Binding-site contacts:
Ligand atom C16 contacts residue CYS101 of chain 1.A at 3.8 Å (hydrophobic).
Ligand atom C23 contacts residue TRP182 of chain 1.A at 3.9 Å (hydrophobic).
Ligand atom C6 contacts residue THR97 of chain 1.A at 3.7 Å.
Ligand atom C16 contacts residue TRP182 of chain 1.A at 3.6 Å (hydrophobic).
Ligand atom C6 contacts residue ILE178 of chain 1.A at 4.1 Å (hydrophobic).
Ligand atom C2 contacts residue ARG175 of chain 1.A at 3.7 Å.
Ligand atom C19 contacts residue ILE178 of chain 1.A at 4.0 Å (hydrophobic).
Ligand atom C11 contacts residue LEU179 of chain 1.A at 3.9 Å (hydrophobic).
Ligand atom C18 contacts residue ILE178 of chain 1.A at 4.3 Å (hydrophobic).
Ligand atom C19 contacts residue LEU179 of chain 1.A at 4.0 Å (hydrophobic).
Ligand atom C8 contacts residue ILE178 of chain 1.A at 3.8 Å (hydrophobic).
Ligand atom C14 contacts residue CYS101 of chain 1.A at 4.1 Å (hydrophobic).
Ligand atom C3 contacts residue ARG175 of chain 1.A at 4.5 Å.
Ligand atom C4 contacts residue THR97 of chain 1.A at 4.3 Å.
Ligand atom C22 contacts residue TRP182 of chain 1.A at 4.5 Å (hydrophobic).
Ligand atom C18 contacts residue LEU179 of chain 1.A at 4.2 Å (hydrophobic).
Ligand atom C2 contacts residue OLC1 of chain 1.H at 3.7 Å.
Ligand atom C18 contacts residue TRP182 of chain 1.A at 3.7 Å (hydrophobic).
Ligand atom C7 contacts residue SER98 of chain 1.A at 3.8 Å.
Ligand atom C15 contacts residue TRP182 of chain 1.A at 3.5 Å (hydrophobic).
Ligand atom C6 contacts residue SER98 of chain 1.A at 4.0 Å.
Ligand atom C7 contacts residue CYS101 of chain 1.A at 4.1 Å (hydrophobic).
Ligand atom C4 contacts residue TYR94 of chain 1.A at 4.2 Å (hydrophobic).
Ligand atom C7 contacts residue THR97 of chain 1.A at 3.9 Å.
Ligand atom C7 contacts residue ILE178 of chain 1.A at 4.2 Å (hydrophobic).
Ligand atom C3 contacts residue OLC1 of chain 1.H at 3.6 Å.
Ligand atom C5 contacts residue THR97 of chain 1.A at 4.4 Å.
Ligand atom O1 contacts residue OLC1 of chain 1.H at 3.3 Å.
Ligand atom C9 contacts residue OLC1 of chain 1.H at 4.5 Å.
Ligand atom C15 contacts residue CYS101 of chain 1.A at 3.6 Å (hydrophobic).
Ligand atom C19 contacts residue ARG175 of chain 1.A at 4.1 Å.
Ligand atom C5 contacts residue TYR94 of chain 1.A at 4.4 Å (hydrophobic).
Ligand atom C15 contacts residue SER98 of chain 1.A at 4.3 Å.
Ligand atom C26 contacts residue VAL105 of chain 1.A at 4.1 Å (hydrophobic).
Ligand atom O1 contacts residue ARG175 of chain 1.A at 4.0 Å.
Ligand atom O1 contacts residue TYR94 of chain 1.A at 3.5 Å.
Ligand atom C6 contacts residue TYR94 of chain 1.A at 3.7 Å (hydrophobic).

Sequence of chain 1.A:
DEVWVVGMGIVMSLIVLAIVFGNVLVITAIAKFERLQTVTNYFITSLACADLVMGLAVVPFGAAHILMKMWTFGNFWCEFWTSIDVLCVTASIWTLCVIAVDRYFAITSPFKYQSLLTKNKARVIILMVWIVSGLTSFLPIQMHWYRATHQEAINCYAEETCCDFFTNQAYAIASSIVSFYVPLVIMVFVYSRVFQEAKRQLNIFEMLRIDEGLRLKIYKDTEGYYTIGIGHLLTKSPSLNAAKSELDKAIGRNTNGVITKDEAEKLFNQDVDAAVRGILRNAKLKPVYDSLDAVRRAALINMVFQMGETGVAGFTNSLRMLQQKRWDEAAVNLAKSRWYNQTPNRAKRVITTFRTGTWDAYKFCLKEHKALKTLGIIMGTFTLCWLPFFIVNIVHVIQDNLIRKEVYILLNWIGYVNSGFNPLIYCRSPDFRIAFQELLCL

This small molecule binds to this protein.
Small molecule (SMILES): CC(C)CCC[C@@H](C)[C@H]1CC[C@H]2[C@@H]3CC=C4C[C@@H](O)CC[C@]4(C)[C@H]3CC[C@]12C